Binding-site contacts:
Ligand atom C2 contacts residue HIS105 of chain 18.A at 3.0 Å.
Ligand atom O1P contacts residue SER210 of chain 18.A at 2.7 Å (h-bond).
Ligand atom C2' contacts residue HIS105 of chain 18.A at 3.9 Å.
Ligand atom P contacts residue GLY208 of chain 18.A at 3.8 Å.
Ligand atom P contacts residue ARG207 of chain 18.A at 4.0 Å.
Ligand atom O2P contacts residue SER210 of chain 18.A at 2.4 Å (h-bond).
Ligand atom O3P contacts residue ARG207 of chain 18.A at 3.5 Å.
Ligand atom O2P contacts residue THR226 of chain 18.A at 3.3 Å (h-bond).
Ligand atom C1' contacts residue ILE228 of chain 18.A at 4.0 Å (hydrophobic).
Ligand atom C3' contacts residue ILE228 of chain 18.A at 3.3 Å (hydrophobic).
Ligand atom C2 contacts residue SER210 of chain 18.A at 3.8 Å.
Ligand atom C2' contacts residue THR226 of chain 18.A at 3.4 Å.
Ligand atom O3P contacts residue ASN209 of chain 18.A at 3.1 Å (h-bond).
Ligand atom C1 contacts residue SER210 of chain 18.A at 3.3 Å.
Ligand atom O2P contacts residue ASN206 of chain 18.A at 3.5 Å (h-bond).
Ligand atom C3' contacts residue THR226 of chain 18.A at 4.3 Å.
Ligand atom C3 contacts residue SER210 of chain 18.A at 3.5 Å.
Ligand atom P contacts residue HIS105 of chain 18.A at 4.0 Å.
Ligand atom C3' contacts residue ALA227 of chain 18.A at 3.7 Å (hydrophobic).
Ligand atom O1P contacts residue ARG207 of chain 18.A at 3.5 Å.
Ligand atom C1 contacts residue HIS105 of chain 18.A at 3.9 Å.
Ligand atom C2' contacts residue ALA227 of chain 18.A at 3.9 Å (hydrophobic).
Ligand atom O3P contacts residue SER210 of chain 18.A at 2.4 Å (h-bond).
Ligand atom C3 contacts residue GLY208 of chain 18.A at 3.7 Å.
Ligand atom C1 contacts residue GLY208 of chain 18.A at 4.2 Å.
Ligand atom P contacts residue ASN206 of chain 18.A at 3.9 Å.
Ligand atom C3 contacts residue LEU87 of chain 18.A at 3.2 Å (hydrophobic).
Ligand atom C1 contacts residue ARG207 of chain 18.A at 4.1 Å.
Ligand atom O1P contacts residue GLY208 of chain 18.A at 3.9 Å.
Ligand atom C2' contacts residue SER210 of chain 18.A at 3.2 Å.
Ligand atom C3 contacts residue VAL106 of chain 18.A at 4.3 Å (hydrophobic).
Ligand atom O3P contacts residue ASN206 of chain 18.A at 3.1 Å (h-bond).
Ligand atom O3P contacts residue GLY208 of chain 18.A at 2.6 Å (h-bond).
Ligand atom C1' contacts residue ALA227 of chain 18.A at 3.5 Å (hydrophobic).
Ligand atom O2P contacts residue ARG207 of chain 18.A at 4.3 Å.
Ligand atom C1' contacts residue THR226 of chain 18.A at 3.1 Å.
Ligand atom P contacts residue SER210 of chain 18.A at 1.4 Å.
Ligand atom C1' contacts residue SER210 of chain 18.A at 3.1 Å.
Ligand atom P contacts residue THR226 of chain 18.A at 3.9 Å.
Ligand atom O1P contacts residue HIS105 of chain 18.A at 4.1 Å.

Sequence of chain 18.A:
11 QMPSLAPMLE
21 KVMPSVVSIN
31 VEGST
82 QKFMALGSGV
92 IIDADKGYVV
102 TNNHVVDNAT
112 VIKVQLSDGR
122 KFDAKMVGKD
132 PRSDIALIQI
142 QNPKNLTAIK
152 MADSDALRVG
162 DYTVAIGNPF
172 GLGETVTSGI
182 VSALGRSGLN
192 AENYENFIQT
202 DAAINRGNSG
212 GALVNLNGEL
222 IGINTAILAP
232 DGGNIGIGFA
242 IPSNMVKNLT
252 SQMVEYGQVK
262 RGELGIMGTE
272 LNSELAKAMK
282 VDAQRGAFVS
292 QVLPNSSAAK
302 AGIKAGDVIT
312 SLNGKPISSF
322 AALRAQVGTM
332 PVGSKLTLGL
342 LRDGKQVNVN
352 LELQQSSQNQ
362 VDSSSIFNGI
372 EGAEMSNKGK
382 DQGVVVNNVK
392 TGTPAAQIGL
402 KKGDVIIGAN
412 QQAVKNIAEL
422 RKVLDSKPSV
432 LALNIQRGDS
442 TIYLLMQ

This small molecule binds to this protein.
Small molecule (SMILES): CC(C)O[PH](=O)OC(C)C